Sequence of chain 2.A:
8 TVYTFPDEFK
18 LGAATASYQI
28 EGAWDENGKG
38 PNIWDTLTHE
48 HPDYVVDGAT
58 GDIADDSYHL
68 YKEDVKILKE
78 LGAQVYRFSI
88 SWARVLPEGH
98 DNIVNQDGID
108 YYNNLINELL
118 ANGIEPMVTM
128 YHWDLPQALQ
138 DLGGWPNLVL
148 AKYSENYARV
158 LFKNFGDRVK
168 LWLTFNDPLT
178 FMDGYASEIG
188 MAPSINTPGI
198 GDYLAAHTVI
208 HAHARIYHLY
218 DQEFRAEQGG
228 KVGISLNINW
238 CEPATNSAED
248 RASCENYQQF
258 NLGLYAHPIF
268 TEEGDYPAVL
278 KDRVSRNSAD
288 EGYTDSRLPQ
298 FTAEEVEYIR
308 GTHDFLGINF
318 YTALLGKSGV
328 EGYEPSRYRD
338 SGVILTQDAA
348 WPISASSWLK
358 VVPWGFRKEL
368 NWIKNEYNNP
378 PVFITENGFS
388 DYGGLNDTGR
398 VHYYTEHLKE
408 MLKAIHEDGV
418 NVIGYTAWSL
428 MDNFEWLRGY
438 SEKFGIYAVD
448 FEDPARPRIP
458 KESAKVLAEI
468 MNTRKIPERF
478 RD

Binding-site contacts:
Ligand atom O6 contacts residue TRP355 of chain 2.A at 3.4 Å.
Ligand atom C1 contacts residue TYR318 of chain 2.A at 3.7 Å (hydrophobic).
Ligand atom CAQ contacts residue ASN234 of chain 2.A at 3.8 Å.
Ligand atom O2 contacts residue HIS129 of chain 2.A at 3.4 Å (h-bond).
Ligand atom CBB contacts residue TRP355 of chain 2.A at 3.5 Å (hydrophobic).
Ligand atom O3 contacts residue HIS129 of chain 2.A at 3.0 Å (h-bond).
Ligand atom CAW contacts residue TRP355 of chain 2.A at 3.2 Å (hydrophobic).
Ligand atom CAV contacts residue THR177 of chain 2.A at 3.0 Å.
Ligand atom CAE contacts residue ONB1 of chain 2.C at 3.5 Å.
Ligand atom O4 contacts residue TRP425 of chain 2.A at 3.0 Å (h-bond).
Ligand atom CAS contacts residue TRP355 of chain 2.A at 3.7 Å (hydrophobic).
Ligand atom C4 contacts residue TRP425 of chain 2.A at 3.8 Å (hydrophobic).
Ligand atom C2 contacts residue GLU383 of chain 2.A at 3.3 Å.
Ligand atom C4 contacts residue TRP433 of chain 2.A at 3.7 Å (hydrophobic).
Ligand atom CAN contacts residue SER354 of chain 2.A at 3.2 Å.
Ligand atom CAT contacts residue THR177 of chain 2.A at 3.4 Å.
Ligand atom O2 contacts residue ASN173 of chain 2.A at 3.1 Å (h-bond).
Ligand atom C4 contacts residue GLU432 of chain 2.A at 3.4 Å.
Ligand atom C6 contacts residue GLU432 of chain 2.A at 3.1 Å.
Ligand atom O6 contacts residue GLU432 of chain 2.A at 2.3 Å (salt-bridge).
Ligand atom C2 contacts residue TRP130 of chain 2.A at 3.7 Å (hydrophobic).
Ligand atom C1 contacts residue GLU383 of chain 2.A at 3.4 Å.
Ligand atom CBD contacts residue TRP355 of chain 2.A at 3.6 Å (hydrophobic).
Ligand atom O4 contacts residue GLU432 of chain 2.A at 2.5 Å (salt-bridge).
Ligand atom O2 contacts residue GLU383 of chain 2.A at 2.8 Å (salt-bridge).
Ligand atom O1 contacts residue ASP174 of chain 2.A at 3.5 Å (salt-bridge).
Ligand atom O3 contacts residue TRP433 of chain 2.A at 2.9 Å (h-bond).
Ligand atom C5 contacts residue TYR318 of chain 2.A at 3.5 Å (hydrophobic).
Ligand atom CAJ contacts residue TRP355 of chain 2.A at 3.7 Å (hydrophobic).
Ligand atom CAQ contacts residue ASP174 of chain 2.A at 3.5 Å.
Ligand atom C6 contacts residue PHE441 of chain 2.A at 3.5 Å (hydrophobic).
Ligand atom O4 contacts residue GLN26 of chain 2.A at 3.1 Å (h-bond).
Ligand atom C3 contacts residue GLU383 of chain 2.A at 3.7 Å.
Ligand atom CAQ contacts residue TYR318 of chain 2.A at 3.7 Å (hydrophobic).
Ligand atom C3 contacts residue TRP425 of chain 2.A at 3.7 Å (hydrophobic).
Ligand atom CAU contacts residue TRP355 of chain 2.A at 3.5 Å (hydrophobic).
Ligand atom CAI contacts residue ONB1 of chain 2.C at 3.7 Å.
Ligand atom O3 contacts residue TRP425 of chain 2.A at 3.6 Å.
Ligand atom O3 contacts residue GLN26 of chain 2.A at 2.7 Å (h-bond).
Ligand atom CAM contacts residue SER354 of chain 2.A at 3.4 Å.

A small-molecule ligand and the protein it binds are described below.
Small molecule (SMILES): OC[C@H]1O[C@@H](OCCN2CCN(CCCN3c4ccccc4C=Cc4ccccc43)CC2)[C@H](O)[C@@H](O)[C@@H]1O